Binding-site contacts:
Ligand atom C8 contacts residue CYS145 of chain 1.A at 3.7 Å (hydrophobic).
Ligand atom C7 contacts residue HIS41 of chain 1.A at 3.4 Å.
Ligand atom C4 contacts residue MET49 of chain 1.A at 3.7 Å (hydrophobic).
Ligand atom C19 contacts residue ASN142 of chain 1.A at 3.6 Å.
Ligand atom O2 contacts residue GLY143 of chain 1.A at 3.0 Å (h-bond).
Ligand atom C16 contacts residue ASN142 of chain 1.A at 3.8 Å.
Ligand atom O3 contacts residue HIS172 of chain 1.A at 3.4 Å.
Ligand atom C11 contacts residue LEU141 of chain 1.A at 3.8 Å (hydrophobic).
Ligand atom C15 contacts residue PHE140 of chain 1.A at 3.9 Å (hydrophobic).
Ligand atom C3 contacts residue GLN189 of chain 1.A at 3.5 Å.
Ligand atom C15 contacts residue LEU141 of chain 1.A at 3.9 Å (hydrophobic).
Ligand atom C19 contacts residue LEU141 of chain 1.A at 3.7 Å (hydrophobic).
Ligand atom C9 contacts residue HIS41 of chain 1.A at 3.8 Å.
Ligand atom C12 contacts residue CYS145 of chain 1.A at 3.9 Å (hydrophobic).
Ligand atom O3 contacts residue HIS163 of chain 1.A at 2.6 Å (h-bond).
Ligand atom C13 contacts residue GLU166 of chain 1.A at 3.7 Å.
Ligand atom C9 contacts residue CYS145 of chain 1.A at 3.7 Å (hydrophobic).
Ligand atom C7 contacts residue CYS145 of chain 1.A at 3.8 Å (hydrophobic).
Ligand atom C5 contacts residue MET49 of chain 1.A at 3.5 Å (hydrophobic).
Ligand atom C15 contacts residue ASN142 of chain 1.A at 3.8 Å.
Ligand atom O2 contacts residue ASN142 of chain 1.A at 3.2 Å (h-bond).
Ligand atom C2 contacts residue GLN189 of chain 1.A at 3.4 Å.
Ligand atom C14 contacts residue ASN142 of chain 1.A at 3.8 Å.
Ligand atom C8 contacts residue HIS164 of chain 1.A at 3.8 Å.
Ligand atom O3 contacts residue GLU166 of chain 1.A at 3.5 Å.
Ligand atom C13 contacts residue PHE140 of chain 1.A at 3.9 Å (hydrophobic).
Ligand atom N1 contacts residue PHE140 of chain 1.A at 3.1 Å (h-bond).
Ligand atom C15 contacts residue GLU166 of chain 1.A at 3.8 Å.
Ligand atom C14 contacts residue LEU141 of chain 1.A at 3.6 Å (hydrophobic).
Ligand atom C contacts residue GLN189 of chain 1.A at 3.5 Å.
Ligand atom C7 contacts residue HIS164 of chain 1.A at 3.9 Å.
Ligand atom C10 contacts residue CYS145 of chain 1.A at 3.6 Å (hydrophobic).
Ligand atom C14 contacts residue PHE140 of chain 1.A at 3.8 Å (hydrophobic).
Ligand atom C17 contacts residue ASN142 of chain 1.A at 3.6 Å.
Ligand atom N contacts residue CYS145 of chain 1.A at 3.3 Å (h-bond).
Ligand atom N1 contacts residue GLU166 of chain 1.A at 3.2 Å (salt-bridge).
Ligand atom C12 contacts residue SER144 of chain 1.A at 3.9 Å.
Ligand atom O3 contacts residue PHE140 of chain 1.A at 3.3 Å.
Ligand atom C13 contacts residue HIS163 of chain 1.A at 3.6 Å.
Ligand atom C18 contacts residue ASN142 of chain 1.A at 3.4 Å.

Sequence of chain 1.A:
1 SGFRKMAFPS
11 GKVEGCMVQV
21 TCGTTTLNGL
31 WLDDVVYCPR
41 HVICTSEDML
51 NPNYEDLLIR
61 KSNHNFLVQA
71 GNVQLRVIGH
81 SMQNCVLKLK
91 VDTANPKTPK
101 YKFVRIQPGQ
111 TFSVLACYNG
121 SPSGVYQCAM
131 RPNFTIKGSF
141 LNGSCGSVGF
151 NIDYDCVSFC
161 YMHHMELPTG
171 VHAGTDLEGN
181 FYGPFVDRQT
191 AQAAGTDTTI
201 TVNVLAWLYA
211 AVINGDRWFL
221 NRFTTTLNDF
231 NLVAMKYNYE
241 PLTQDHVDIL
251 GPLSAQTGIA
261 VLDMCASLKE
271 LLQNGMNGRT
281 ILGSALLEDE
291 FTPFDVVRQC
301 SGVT

The protein below binds the small molecule below.
Small molecule (SMILES): COc1ccccc1OC1CN(C(=O)c2cc(=O)[nH]c3ccccc23)C1

Sequence of chain 2.A:
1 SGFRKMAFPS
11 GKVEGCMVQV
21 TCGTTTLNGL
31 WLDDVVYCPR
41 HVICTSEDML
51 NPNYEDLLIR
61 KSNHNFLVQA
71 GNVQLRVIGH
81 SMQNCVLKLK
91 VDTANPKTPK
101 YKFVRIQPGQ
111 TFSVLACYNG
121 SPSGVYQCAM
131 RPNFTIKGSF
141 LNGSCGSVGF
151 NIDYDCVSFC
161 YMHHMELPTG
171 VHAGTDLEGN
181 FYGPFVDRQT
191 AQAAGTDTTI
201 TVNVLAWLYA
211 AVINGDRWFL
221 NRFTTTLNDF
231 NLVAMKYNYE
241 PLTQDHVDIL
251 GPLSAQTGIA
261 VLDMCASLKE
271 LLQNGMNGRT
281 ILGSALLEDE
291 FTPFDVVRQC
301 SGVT